Sequence of chain 1.A:
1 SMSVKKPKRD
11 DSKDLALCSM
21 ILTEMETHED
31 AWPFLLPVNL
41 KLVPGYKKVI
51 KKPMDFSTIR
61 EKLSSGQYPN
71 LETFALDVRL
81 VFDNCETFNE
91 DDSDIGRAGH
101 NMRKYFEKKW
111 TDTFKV

Binding-site contacts:
Ligand atom OAB contacts residue ILE95 of chain 1.A at 4.3 Å.
Ligand atom CAL contacts residue TRP32 of chain 1.A at 4.0 Å (hydrophobic).
Ligand atom CL contacts residue TRP32 of chain 1.A at 3.5 Å.
Ligand atom CAO contacts residue ILE95 of chain 1.A at 3.8 Å (hydrophobic).
Ligand atom CAA contacts residue PRO33 of chain 1.A at 3.4 Å (hydrophobic).
Ligand atom CAG contacts residue ASN89 of chain 1.A at 4.5 Å.
Ligand atom CAA contacts residue ASN89 of chain 1.A at 4.5 Å.
Ligand atom CAH contacts residue VAL43 of chain 1.A at 4.4 Å (hydrophobic).
Ligand atom NAJ contacts residue ILE95 of chain 1.A at 3.4 Å.
Ligand atom CAF contacts residue TRP32 of chain 1.A at 4.4 Å (hydrophobic).
Ligand atom NAQ contacts residue VAL38 of chain 1.A at 3.8 Å.
Ligand atom CAI contacts residue VAL38 of chain 1.A at 3.8 Å (hydrophobic).
Ligand atom CAA contacts residue VAL38 of chain 1.A at 4.3 Å (hydrophobic).
Ligand atom CAH contacts residue TYR46 of chain 1.A at 4.5 Å (hydrophobic).
Ligand atom CAA contacts residue PHE34 of chain 1.A at 3.9 Å (hydrophobic).
Ligand atom CAP contacts residue ILE95 of chain 1.A at 4.1 Å (hydrophobic).
Ligand atom CAK contacts residue ILE95 of chain 1.A at 4.1 Å (hydrophobic).
Ligand atom CAG contacts residue ILE95 of chain 1.A at 3.9 Å (hydrophobic).
Ligand atom CAE contacts residue TRP32 of chain 1.A at 4.3 Å (hydrophobic).
Ligand atom CAF contacts residue PRO33 of chain 1.A at 4.0 Å (hydrophobic).
Ligand atom CAA contacts residue ILE95 of chain 1.A at 4.1 Å (hydrophobic).
Ligand atom CAM contacts residue ILE95 of chain 1.A at 3.5 Å (hydrophobic).
Ligand atom CAK contacts residue TYR46 of chain 1.A at 4.5 Å (hydrophobic).
Ligand atom CAI contacts residue PRO33 of chain 1.A at 3.7 Å (hydrophobic).
Ligand atom CAK contacts residue ASN89 of chain 1.A at 3.7 Å.
Ligand atom OAB contacts residue ASN89 of chain 1.A at 2.8 Å (h-bond).
Ligand atom CAD contacts residue TRP32 of chain 1.A at 4.0 Å (hydrophobic).
Ligand atom CAN contacts residue PRO33 of chain 1.A at 4.5 Å (hydrophobic).
Ligand atom CAN contacts residue ILE95 of chain 1.A at 3.9 Å (hydrophobic).
Ligand atom OAB contacts residue PHE88 of chain 1.A at 4.3 Å.
Ligand atom CAH contacts residue VAL38 of chain 1.A at 4.3 Å (hydrophobic).
Ligand atom CAK contacts residue VAL38 of chain 1.A at 4.2 Å (hydrophobic).
Ligand atom OAB contacts residue TYR46 of chain 1.A at 3.9 Å.
Ligand atom CAH contacts residue PHE88 of chain 1.A at 4.4 Å (hydrophobic).

The small molecule below binds the protein below.
Small molecule (SMILES): CC(=O)N1CCc2[nH]c3ccc(Cl)cc3c2C1